Binding-site contacts:
Ligand atom C28 contacts residue LEU42 of chain 1.A at 3.8 Å (hydrophobic).
Ligand atom O32 contacts residue ARG122 of chain 1.A at 3.1 Å (salt-bridge).
Ligand atom C18 contacts residue HIS78 of chain 1.A at 3.6 Å.
Ligand atom C9 contacts residue ILE155 of chain 1.A at 3.8 Å (hydrophobic).
Ligand atom C4 contacts residue MET120 of chain 1.A at 3.7 Å (hydrophobic).
Ligand atom C33 contacts residue GLN41 of chain 1.A at 3.3 Å.
Ligand atom C8 contacts residue ILE155 of chain 1.A at 3.5 Å (hydrophobic).
Ligand atom C1 contacts residue MET120 of chain 1.A at 3.2 Å (hydrophobic).
Ligand atom C33 contacts residue ARG119 of chain 1.A at 3.9 Å.
Ligand atom F13 contacts residue TRP72 of chain 1.A at 3.5 Å.
Ligand atom F13 contacts residue LEU151 of chain 1.A at 3.6 Å.
Ligand atom C10 contacts residue HIS234 of chain 1.A at 3.9 Å.
Ligand atom O16 contacts residue PHE133 of chain 1.A at 3.1 Å.
Ligand atom C6 contacts residue LEU79 of chain 1.A at 3.9 Å (hydrophobic).
Ligand atom O16 contacts residue CYS75 of chain 1.A at 3.7 Å.
Ligand atom F13 contacts residue HIS234 of chain 1.A at 3.5 Å.
Ligand atom O31 contacts residue CYS40 of chain 1.A at 3.6 Å (h-bond).
Ligand atom C28 contacts residue GLN41 of chain 1.A at 3.5 Å.
Ligand atom O32 contacts residue LEU47 of chain 1.A at 3.8 Å.
Ligand atom C8 contacts residue MET113 of chain 1.A at 4.0 Å (hydrophobic).
Ligand atom C26 contacts residue ALA123 of chain 1.A at 3.7 Å (hydrophobic).
Ligand atom C3 contacts residue ILE152 of chain 1.A at 3.5 Å (hydrophobic).
Ligand atom C25 contacts residue ALA123 of chain 1.A at 3.5 Å (hydrophobic).
Ligand atom C33 contacts residue CYS40 of chain 1.A at 3.9 Å (hydrophobic).
Ligand atom O15 contacts residue LEU79 of chain 1.A at 3.9 Å.
Ligand atom C29 contacts residue LEU42 of chain 1.A at 3.7 Å (hydrophobic).
Ligand atom C11 contacts residue LEU146 of chain 1.A at 4.0 Å (hydrophobic).
Ligand atom O32 contacts residue ARG119 of chain 1.A at 3.5 Å (salt-bridge).
Ligand atom C2 contacts residue ILE155 of chain 1.A at 3.9 Å (hydrophobic).
Ligand atom C9 contacts residue HIS234 of chain 1.A at 3.9 Å.
Ligand atom O31 contacts residue ARG122 of chain 1.A at 3.4 Å (salt-bridge).
Ligand atom O15 contacts residue CYS75 of chain 1.A at 3.3 Å.
Ligand atom S30 contacts residue ARG122 of chain 1.A at 3.6 Å.
Ligand atom C2 contacts residue MET120 of chain 1.A at 3.6 Å (hydrophobic).
Ligand atom O31 contacts residue GLN41 of chain 1.A at 3.5 Å.
Ligand atom C1 contacts residue ILE155 of chain 1.A at 3.7 Å (hydrophobic).
Ligand atom C18 contacts residue LEU79 of chain 1.A at 3.9 Å (hydrophobic).
Ligand atom O31 contacts residue LEU42 of chain 1.A at 3.1 Å (h-bond).
Ligand atom C19 contacts residue HIS78 of chain 1.A at 3.8 Å.
Ligand atom O16 contacts residue PHE143 of chain 1.A at 3.2 Å.

The small molecule below binds the protein below.
Small molecule (SMILES): CC(C)CN(Cc1ccc(F)cc1)S(=O)(=O)c1ccc(NC2CCN(S(C)(=O)=O)CC2)nc1

Sequence of chain 1.A:
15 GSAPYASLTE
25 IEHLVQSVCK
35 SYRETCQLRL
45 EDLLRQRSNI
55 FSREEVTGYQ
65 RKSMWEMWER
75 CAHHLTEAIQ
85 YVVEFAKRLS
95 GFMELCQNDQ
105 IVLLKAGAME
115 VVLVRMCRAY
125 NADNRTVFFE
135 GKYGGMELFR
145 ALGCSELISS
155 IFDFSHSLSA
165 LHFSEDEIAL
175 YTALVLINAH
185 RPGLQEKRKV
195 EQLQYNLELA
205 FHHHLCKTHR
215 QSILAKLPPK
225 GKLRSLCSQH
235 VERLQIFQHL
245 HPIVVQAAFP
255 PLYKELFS